This small molecule binds to this protein.
Small molecule (SMILES): O=c1cc(-c2ccc(O)c(O)c2)oc2cc(O)cc(O)c12

Sequence of chain 1.B:
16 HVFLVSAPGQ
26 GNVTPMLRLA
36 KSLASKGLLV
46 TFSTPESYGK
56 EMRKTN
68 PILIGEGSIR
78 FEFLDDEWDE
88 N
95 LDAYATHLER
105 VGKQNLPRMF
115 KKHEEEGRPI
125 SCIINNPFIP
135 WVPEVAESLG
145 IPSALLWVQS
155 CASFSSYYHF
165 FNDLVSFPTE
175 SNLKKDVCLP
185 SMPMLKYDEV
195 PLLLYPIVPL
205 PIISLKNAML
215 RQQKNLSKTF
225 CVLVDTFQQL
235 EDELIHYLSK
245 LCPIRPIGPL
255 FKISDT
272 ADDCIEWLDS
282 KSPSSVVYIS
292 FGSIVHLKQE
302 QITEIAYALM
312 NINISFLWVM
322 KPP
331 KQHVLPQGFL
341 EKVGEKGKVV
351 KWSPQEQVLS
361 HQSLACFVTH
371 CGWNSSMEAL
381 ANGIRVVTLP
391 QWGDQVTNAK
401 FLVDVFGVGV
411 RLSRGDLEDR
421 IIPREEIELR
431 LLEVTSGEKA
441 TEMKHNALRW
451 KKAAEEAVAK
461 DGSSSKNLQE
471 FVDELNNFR

Binding-site contacts:
Ligand atom C4 contacts residue TRP392 of chain 1.B at 3.9 Å (hydrophobic).
Ligand atom C1 contacts residue TRP392 of chain 1.B at 4.0 Å (hydrophobic).
Ligand atom O2 contacts residue PHE132 of chain 1.B at 4.1 Å.
Ligand atom C6 contacts residue TRP392 of chain 1.B at 3.6 Å (hydrophobic).
Ligand atom C7 contacts residue TRP392 of chain 1.B at 3.5 Å (hydrophobic).
Ligand atom C4 contacts residue LEU209 of chain 1.B at 4.1 Å (hydrophobic).
Ligand atom C5 contacts residue ILE206 of chain 1.B at 4.3 Å (hydrophobic).
Ligand atom O2 contacts residue LEU209 of chain 1.B at 4.2 Å.
Ligand atom C3 contacts residue LEU209 of chain 1.B at 4.0 Å (hydrophobic).
Ligand atom O4 contacts residue ILE295 of chain 1.B at 3.6 Å.
Ligand atom O1 contacts residue PHE132 of chain 1.B at 4.2 Å.
Ligand atom C6 contacts residue ILE206 of chain 1.B at 4.4 Å (hydrophobic).
Ligand atom O4 contacts residue ILE206 of chain 1.B at 4.1 Å.
Ligand atom O3 contacts residue TRP392 of chain 1.B at 3.8 Å.
Ligand atom C15 contacts residue TRP392 of chain 1.B at 3.5 Å (hydrophobic).
Ligand atom O2 contacts residue LEU197 of chain 1.B at 3.7 Å.
Ligand atom C10 contacts residue ILE206 of chain 1.B at 4.2 Å (hydrophobic).
Ligand atom C3 contacts residue PHE132 of chain 1.B at 3.8 Å (hydrophobic).
Ligand atom O4 contacts residue TRP392 of chain 1.B at 3.8 Å.
Ligand atom C1 contacts residue ILE295 of chain 1.B at 3.5 Å (hydrophobic).
Ligand atom C5 contacts residue TRP392 of chain 1.B at 3.5 Å (hydrophobic).
Ligand atom O3 contacts residue ILE206 of chain 1.B at 4.2 Å.
Ligand atom C3 contacts residue TRP392 of chain 1.B at 4.4 Å (hydrophobic).
Ligand atom C8 contacts residue TRP392 of chain 1.B at 3.6 Å (hydrophobic).
Ligand atom C9 contacts residue ILE206 of chain 1.B at 3.7 Å (hydrophobic).
Ligand atom O3 contacts residue GLY393 of chain 1.B at 4.1 Å.
Ligand atom C8 contacts residue ILE206 of chain 1.B at 3.6 Å (hydrophobic).
Ligand atom C14 contacts residue TRP392 of chain 1.B at 3.8 Å (hydrophobic).
Ligand atom C7 contacts residue ILE206 of chain 1.B at 3.9 Å (hydrophobic).
Ligand atom C2 contacts residue PHE132 of chain 1.B at 4.5 Å (hydrophobic).
Ligand atom C6 contacts residue ILE295 of chain 1.B at 4.0 Å (hydrophobic).
Ligand atom O2 contacts residue TRP392 of chain 1.B at 4.4 Å.
Ligand atom C4 contacts residue PHE132 of chain 1.B at 4.5 Å (hydrophobic).
Ligand atom C10 contacts residue TRP392 of chain 1.B at 4.0 Å (hydrophobic).
Ligand atom O3 contacts residue LEU197 of chain 1.B at 3.8 Å.
Ligand atom C9 contacts residue TRP392 of chain 1.B at 3.9 Å (hydrophobic).